Sequence of chain 1.A:
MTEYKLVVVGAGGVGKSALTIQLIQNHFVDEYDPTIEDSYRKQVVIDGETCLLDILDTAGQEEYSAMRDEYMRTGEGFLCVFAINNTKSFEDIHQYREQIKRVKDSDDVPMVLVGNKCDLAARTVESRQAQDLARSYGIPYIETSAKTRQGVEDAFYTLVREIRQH

Binding-site contacts:
Ligand atom N3B contacts residue TYR32 of chain 1.A at 3.4 Å.
Ligand atom O1B contacts residue VAL14 of chain 1.A at 3.2 Å (h-bond).
Ligand atom O1B contacts residue GLY15 of chain 1.A at 3.0 Å (h-bond).
Ligand atom O1B contacts residue GLY13 of chain 1.A at 3.5 Å (h-bond).
Ligand atom N2 contacts residue ASP119 of chain 1.A at 2.9 Å (salt-bridge).
Ligand atom O2' contacts residue ASP30 of chain 1.A at 3.0 Å (salt-bridge).
Ligand atom O1G contacts residue TYR32 of chain 1.A at 2.5 Å (h-bond).
Ligand atom PB contacts residue MG1 of chain 1.C at 3.2 Å.
Ligand atom O4' contacts residue LYS117 of chain 1.A at 3.2 Å (salt-bridge).
Ligand atom O2' contacts residue PHE28 of chain 1.A at 3.2 Å.
Ligand atom O3A contacts residue GLY15 of chain 1.A at 3.2 Å (h-bond).
Ligand atom N2 contacts residue LEU120 of chain 1.A at 3.5 Å.
Ligand atom N1 contacts residue ASP119 of chain 1.A at 2.8 Å (salt-bridge).
Ligand atom O1A contacts residue SER17 of chain 1.A at 3.4 Å (h-bond).
Ligand atom O2G contacts residue THR35 of chain 1.A at 2.9 Å (h-bond).
Ligand atom O3' contacts residue ASP30 of chain 1.A at 2.9 Å (salt-bridge).
Ligand atom O6 contacts residue LYS117 of chain 1.A at 3.4 Å.
Ligand atom O1G contacts residue PRO34 of chain 1.A at 3.4 Å.
Ligand atom O2' contacts residue VAL29 of chain 1.A at 2.6 Å (h-bond).
Ligand atom C2' contacts residue VAL29 of chain 1.A at 3.4 Å (hydrophobic).
Ligand atom N3B contacts residue MG1 of chain 1.C at 3.4 Å.
Ligand atom O2A contacts residue TYR32 of chain 1.A at 3.5 Å.
Ligand atom C3' contacts residue GLU31 of chain 1.A at 3.4 Å.
Ligand atom O3G contacts residue LYS16 of chain 1.A at 2.6 Å (salt-bridge).
Ligand atom O1B contacts residue LYS16 of chain 1.A at 2.8 Å (salt-bridge).
Ligand atom PG contacts residue MG1 of chain 1.C at 3.2 Å.
Ligand atom O6 contacts residue ASP119 of chain 1.A at 3.5 Å (salt-bridge).
Ligand atom O3G contacts residue GLY12 of chain 1.A at 3.5 Å.
Ligand atom O2G contacts residue MG1 of chain 1.C at 2.0 Å.
Ligand atom O1A contacts residue ALA18 of chain 1.A at 2.8 Å (h-bond).
Ligand atom O3G contacts residue GLY60 of chain 1.A at 2.8 Å (h-bond).
Ligand atom O2B contacts residue MG1 of chain 1.C at 2.1 Å.
Ligand atom O2B contacts residue LYS16 of chain 1.A at 3.5 Å (salt-bridge).
Ligand atom O6 contacts residue ALA146 of chain 1.A at 2.9 Å (h-bond).
Ligand atom N7 contacts residue ASN116 of chain 1.A at 3.1 Å (h-bond).
Ligand atom O2B contacts residue SER17 of chain 1.A at 3.0 Å (h-bond).
Ligand atom N3B contacts residue GLY13 of chain 1.A at 3.1 Å (h-bond).
Ligand atom O1A contacts residue GLY15 of chain 1.A at 3.2 Å.
Ligand atom O6 contacts residue ASN116 of chain 1.A at 3.3 Å (h-bond).
Ligand atom O6 contacts residue SER145 of chain 1.A at 3.4 Å.

A protein and the small-molecule ligand that binds it are described below.
Small molecule (SMILES): Nc1nc2c(ncn2[C@@H]2O[C@H](CO[P](=O)(O)O[P](=O)(O)NP(=O)(O)O)[C@@H](O)[C@H]2O)c(=O)[nH]1